Binding-site contacts:
Ligand atom O3 contacts residue ASN13 of chain 1.A at 4.5 Å.
Ligand atom O5 contacts residue ASN13 of chain 1.A at 2.4 Å (h-bond).
Ligand atom C2 contacts residue ASN13 of chain 1.A at 2.3 Å.
Ligand atom O7 contacts residue ASN13 of chain 1.A at 4.2 Å.
Ligand atom C5 contacts residue ASN13 of chain 1.A at 3.6 Å.
Ligand atom N2 contacts residue ASN13 of chain 1.A at 3.0 Å (h-bond).
Ligand atom C1 contacts residue ASN13 of chain 1.A at 1.4 Å.
Ligand atom C4 contacts residue ASN13 of chain 1.A at 4.0 Å.
Ligand atom C7 contacts residue ASN13 of chain 1.A at 3.9 Å.
Ligand atom C3 contacts residue ASN13 of chain 1.A at 3.7 Å.

Sequence of chain 1.A:
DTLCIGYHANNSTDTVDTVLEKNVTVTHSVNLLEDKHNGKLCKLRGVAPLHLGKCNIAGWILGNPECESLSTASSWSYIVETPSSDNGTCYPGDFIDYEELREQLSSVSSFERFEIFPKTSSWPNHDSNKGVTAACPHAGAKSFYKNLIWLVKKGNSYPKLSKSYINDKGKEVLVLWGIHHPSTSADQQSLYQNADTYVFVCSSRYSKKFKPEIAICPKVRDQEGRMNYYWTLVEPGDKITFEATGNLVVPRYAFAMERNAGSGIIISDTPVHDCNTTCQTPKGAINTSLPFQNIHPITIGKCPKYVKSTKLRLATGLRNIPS

This protein binds this small molecule.
Small molecule (SMILES): CC(=O)N[C@@H]1[C@@H](O)[C@H](O)[C@@H](CO)O[C@H]1O